Sequence of chain 1.A:
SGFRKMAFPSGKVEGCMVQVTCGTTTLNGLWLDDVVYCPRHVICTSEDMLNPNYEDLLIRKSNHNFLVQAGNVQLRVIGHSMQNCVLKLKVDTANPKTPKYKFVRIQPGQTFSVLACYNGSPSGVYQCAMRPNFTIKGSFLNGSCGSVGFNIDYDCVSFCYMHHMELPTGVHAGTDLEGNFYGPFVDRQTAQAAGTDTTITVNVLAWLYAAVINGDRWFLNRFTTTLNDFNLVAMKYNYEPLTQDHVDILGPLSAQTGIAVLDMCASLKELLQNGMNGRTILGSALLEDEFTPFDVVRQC

This small molecule binds to this protein.
Small molecule (SMILES): CC(C)C[C@H](NC(=O)OCC1C[C@H]2CCC[C@@H](C1)C2)C(=O)N[C@@H](C[C@@H]1CCNC1=O)[C@@H](O)S(=O)(=O)O

Binding-site contacts:
Ligand atom C05 contacts residue Y4D1 of chain 1.C at 0.1 Å.
Ligand atom C26 contacts residue Y4D1 of chain 1.C at 0.0 Å.
Ligand atom C21 contacts residue Y4D1 of chain 1.C at 0.1 Å.
Ligand atom O01 contacts residue Y4D1 of chain 1.C at 0.2 Å (h-bond).
Ligand atom C22 contacts residue Y4D1 of chain 1.C at 0.0 Å.
Ligand atom C08 contacts residue CYS149 of chain 1.A at 2.7 Å (hydrophobic).
Ligand atom C06 contacts residue Y4D1 of chain 1.C at 0.1 Å.
Ligand atom N18 contacts residue Y4D1 of chain 1.C at 0.3 Å (h-bond).
Ligand atom O31 contacts residue Y4D1 of chain 1.C at 0.2 Å (h-bond).
Ligand atom C04 contacts residue Y4D1 of chain 1.C at 0.1 Å.
Ligand atom C17 contacts residue Y4D1 of chain 1.C at 0.3 Å.
Ligand atom C09 contacts residue Y4D1 of chain 1.C at 0.1 Å.
Ligand atom O20 contacts residue Y4D1 of chain 1.C at 0.1 Å (h-bond).
Ligand atom N11 contacts residue HIS168 of chain 1.A at 2.9 Å (h-bond).
Ligand atom N03 contacts residue Y4D1 of chain 1.C at 0.1 Å (h-bond).
Ligand atom N11 contacts residue Y4D1 of chain 1.C at 0.2 Å (h-bond).
Ligand atom C19 contacts residue Y4D1 of chain 1.C at 0.1 Å.
Ligand atom C15 contacts residue Y4D1 of chain 1.C at 0.1 Å.
Ligand atom O01 contacts residue HIS167 of chain 1.A at 2.7 Å (h-bond).
Ligand atom C30 contacts residue Y4D1 of chain 1.C at 0.0 Å.
Ligand atom C02 contacts residue Y4D1 of chain 1.C at 0.1 Å.
Ligand atom C28 contacts residue Y4D1 of chain 1.C at 0.0 Å.
Ligand atom N18 contacts residue GLN193 of chain 1.A at 2.8 Å (h-bond).
Ligand atom C08 contacts residue Y4D1 of chain 1.C at 0.1 Å.
Ligand atom C12 contacts residue Y4D1 of chain 1.C at 0.3 Å.
Ligand atom N03 contacts residue GLU170 of chain 1.A at 2.9 Å (salt-bridge).
Ligand atom C14 contacts residue Y4D1 of chain 1.C at 0.2 Å.
Ligand atom C24 contacts residue Y4D1 of chain 1.C at 0.0 Å.
Ligand atom C09 contacts residue CYS149 of chain 1.A at 1.8 Å (hydrophobic).
Ligand atom C07 contacts residue Y4D1 of chain 1.C at 0.1 Å.
Ligand atom O10 contacts residue CYS149 of chain 1.A at 2.7 Å (h-bond).
Ligand atom O10 contacts residue Y4D1 of chain 1.C at 1.3 Å.
Ligand atom O32 contacts residue Y4D1 of chain 1.C at 0.8 Å (h-bond).
Ligand atom C27 contacts residue Y4D1 of chain 1.C at 0.0 Å.
Ligand atom O31 contacts residue GLU170 of chain 1.A at 3.0 Å (salt-bridge).
Ligand atom C13 contacts residue Y4D1 of chain 1.C at 0.2 Å.
Ligand atom C29 contacts residue Y4D1 of chain 1.C at 0.0 Å.
Ligand atom C23 contacts residue Y4D1 of chain 1.C at 0.0 Å.
Ligand atom C25 contacts residue Y4D1 of chain 1.C at 0.0 Å.
Ligand atom C16 contacts residue Y4D1 of chain 1.C at 0.1 Å.